Binding-site contacts:
Ligand atom O5 contacts residue ASN451 of chain 1.A at 2.4 Å (h-bond).
Ligand atom C8 contacts residue NAG1 of chain 1.J at 3.5 Å.
Ligand atom C3 contacts residue ASN451 of chain 1.A at 3.9 Å.
Ligand atom C4 contacts residue ASN451 of chain 1.A at 4.3 Å.
Ligand atom C8 contacts residue LYS257 of chain 1.A at 4.3 Å.
Ligand atom C8 contacts residue ASN451 of chain 1.A at 3.8 Å.
Ligand atom O6 contacts residue SER296 of chain 1.A at 3.7 Å.
Ligand atom C1 contacts residue ASN451 of chain 1.A at 1.5 Å.
Ligand atom O5 contacts residue SER296 of chain 1.A at 3.1 Å (h-bond).
Ligand atom O7 contacts residue ASN451 of chain 1.A at 3.8 Å.
Ligand atom C8 contacts residue ASN267 of chain 1.A at 3.7 Å.
Ligand atom C2 contacts residue ASN451 of chain 1.A at 2.5 Å.
Ligand atom C7 contacts residue ASN451 of chain 1.A at 3.5 Å.
Ligand atom C1 contacts residue SER296 of chain 1.A at 3.8 Å.
Ligand atom N2 contacts residue ASN451 of chain 1.A at 3.0 Å (h-bond).
Ligand atom C6 contacts residue SER296 of chain 1.A at 4.2 Å.
Ligand atom C5 contacts residue ASN451 of chain 1.A at 3.8 Å.
Ligand atom C5 contacts residue SER296 of chain 1.A at 4.2 Å.

The protein below binds the small molecule below.
Small molecule (SMILES): CC(=O)N[C@H]1[C@H](O[C@H]2[C@H](O)[C@@H](NC(C)=O)CO[C@@H]2CO)O[C@H](CO)[C@@H](O)[C@@H]1O

Sequence of chain 1.A:
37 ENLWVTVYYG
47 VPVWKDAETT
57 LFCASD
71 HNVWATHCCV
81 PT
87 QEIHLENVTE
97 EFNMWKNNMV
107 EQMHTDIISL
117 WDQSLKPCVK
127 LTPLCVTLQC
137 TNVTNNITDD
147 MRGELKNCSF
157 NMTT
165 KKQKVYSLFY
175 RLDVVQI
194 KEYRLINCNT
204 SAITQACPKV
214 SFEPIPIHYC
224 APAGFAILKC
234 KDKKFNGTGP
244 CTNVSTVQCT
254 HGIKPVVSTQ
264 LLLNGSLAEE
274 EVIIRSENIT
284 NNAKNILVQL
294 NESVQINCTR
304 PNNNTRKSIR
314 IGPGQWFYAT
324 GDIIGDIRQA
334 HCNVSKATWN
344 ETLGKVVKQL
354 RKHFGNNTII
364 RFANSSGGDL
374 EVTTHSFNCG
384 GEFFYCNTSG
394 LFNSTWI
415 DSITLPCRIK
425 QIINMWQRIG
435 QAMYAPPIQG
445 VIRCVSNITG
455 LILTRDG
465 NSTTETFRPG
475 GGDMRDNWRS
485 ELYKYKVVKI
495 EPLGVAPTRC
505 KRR